A protein and the small-molecule ligand that binds it are described below.
Small molecule (SMILES): N[C@H](CCC(=O)O)C(=O)O

Binding-site contacts:
Ligand atom CA contacts residue THR182 of chain 1.B at 3.6 Å.
Ligand atom OE2 contacts residue GLY40 of chain 1.B at 3.8 Å.
Ligand atom OE1 contacts residue THR116 of chain 1.B at 3.9 Å.
Ligand atom OXT contacts residue ASN71 of chain 1.B at 3.9 Å.
Ligand atom N contacts residue SER8 of chain 1.B at 3.4 Å (h-bond).
Ligand atom O contacts residue CYS70 of chain 1.B at 3.9 Å.
Ligand atom OE1 contacts residue TYR39 of chain 1.B at 3.2 Å (h-bond).
Ligand atom N contacts residue THR182 of chain 1.B at 3.1 Å (h-bond).
Ligand atom C contacts residue THR182 of chain 1.B at 3.8 Å.
Ligand atom N contacts residue ASP7 of chain 1.B at 3.1 Å (salt-bridge).
Ligand atom O contacts residue ASN71 of chain 1.B at 3.0 Å (h-bond).
Ligand atom O contacts residue THR182 of chain 1.B at 3.0 Å (h-bond).
Ligand atom C contacts residue CYS181 of chain 1.B at 3.8 Å (hydrophobic).
Ligand atom OE2 contacts residue SER8 of chain 1.B at 2.6 Å (h-bond).
Ligand atom OXT contacts residue THR72 of chain 1.B at 2.8 Å (h-bond).
Ligand atom CB contacts residue CYS181 of chain 1.B at 3.7 Å (hydrophobic).
Ligand atom CG contacts residue HIS183 of chain 1.B at 3.7 Å.
Ligand atom OE2 contacts residue PRO38 of chain 1.B at 3.3 Å.
Ligand atom OE2 contacts residue TYR39 of chain 1.B at 2.6 Å (h-bond).
Ligand atom CD contacts residue GLY40 of chain 1.B at 3.7 Å.
Ligand atom CA contacts residue CYS70 of chain 1.B at 3.4 Å (hydrophobic).
Ligand atom O contacts residue CYS181 of chain 1.B at 3.6 Å.
Ligand atom OXT contacts residue THR116 of chain 1.B at 3.4 Å.
Ligand atom O contacts residue THR72 of chain 1.B at 4.0 Å.
Ligand atom CD contacts residue PRO38 of chain 1.B at 3.5 Å (hydrophobic).
Ligand atom C contacts residue ASN71 of chain 1.B at 3.6 Å.
Ligand atom C contacts residue THR72 of chain 1.B at 3.7 Å.
Ligand atom CA contacts residue THR72 of chain 1.B at 4.0 Å.
Ligand atom C contacts residue CYS70 of chain 1.B at 3.7 Å (hydrophobic).
Ligand atom CG contacts residue SER8 of chain 1.B at 3.6 Å.
Ligand atom CD contacts residue TYR39 of chain 1.B at 3.3 Å (hydrophobic).
Ligand atom OXT contacts residue CYS181 of chain 1.B at 3.6 Å.
Ligand atom CB contacts residue THR182 of chain 1.B at 3.6 Å.
Ligand atom OE1 contacts residue GLY40 of chain 1.B at 2.8 Å (h-bond).
Ligand atom OE1 contacts residue PRO38 of chain 1.B at 3.3 Å.
Ligand atom CD contacts residue SER8 of chain 1.B at 3.5 Å.
Ligand atom CB contacts residue HIS183 of chain 1.B at 3.9 Å.
Ligand atom CA contacts residue SER8 of chain 1.B at 4.1 Å.
Ligand atom N contacts residue CYS70 of chain 1.B at 3.1 Å (h-bond).
Ligand atom OE2 contacts residue VAL37 of chain 1.B at 3.6 Å.

Sequence of chain 1.B:
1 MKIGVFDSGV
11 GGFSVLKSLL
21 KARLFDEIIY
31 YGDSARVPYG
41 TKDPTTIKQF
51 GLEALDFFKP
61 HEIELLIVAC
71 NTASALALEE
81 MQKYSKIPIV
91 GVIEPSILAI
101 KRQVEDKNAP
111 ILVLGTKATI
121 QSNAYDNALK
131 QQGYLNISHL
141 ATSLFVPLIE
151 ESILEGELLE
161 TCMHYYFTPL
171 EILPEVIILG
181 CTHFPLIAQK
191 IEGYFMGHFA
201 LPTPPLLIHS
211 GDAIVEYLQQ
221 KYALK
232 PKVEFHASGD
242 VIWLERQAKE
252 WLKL